This small molecule binds to this protein.
Small molecule (SMILES): CC(=O)N[C@H]1[C@H](O[C@H]2[C@H](O)[C@@H](NC(C)=O)CO[C@@H]2CO)O[C@H](CO)[C@@H](O)[C@@H]1O

Sequence of chain 1.C:
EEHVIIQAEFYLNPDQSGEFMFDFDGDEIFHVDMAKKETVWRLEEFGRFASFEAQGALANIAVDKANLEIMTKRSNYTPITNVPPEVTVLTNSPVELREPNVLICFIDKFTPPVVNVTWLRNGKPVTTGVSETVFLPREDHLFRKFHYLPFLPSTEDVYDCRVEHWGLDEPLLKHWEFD

Sequence of chain 1.D:
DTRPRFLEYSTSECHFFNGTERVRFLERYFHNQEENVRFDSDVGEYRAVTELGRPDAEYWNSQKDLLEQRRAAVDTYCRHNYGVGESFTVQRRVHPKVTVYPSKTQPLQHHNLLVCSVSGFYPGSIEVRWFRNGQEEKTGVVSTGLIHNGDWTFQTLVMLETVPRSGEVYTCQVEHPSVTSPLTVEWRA

Binding-site contacts:
Ligand atom C7 contacts residue GLU166 of chain 1.C at 4.2 Å.
Ligand atom C8 contacts residue TRP168 of chain 1.C at 3.6 Å (hydrophobic).
Ligand atom N2 contacts residue TRP168 of chain 1.C at 3.9 Å.
Ligand atom C8 contacts residue HIS167 of chain 1.C at 3.9 Å.
Ligand atom N2 contacts residue ASN118 of chain 1.C at 2.9 Å (h-bond).
Ligand atom O5 contacts residue ASP4 of chain 1.D at 4.1 Å.
Ligand atom C8 contacts residue GLU166 of chain 1.C at 3.8 Å.
Ligand atom C2 contacts residue ASN118 of chain 1.C at 2.5 Å.
Ligand atom O7 contacts residue GLU166 of chain 1.C at 3.8 Å.
Ligand atom O3 contacts residue TRP168 of chain 1.C at 3.5 Å (h-bond).
Ligand atom C8 contacts residue VAL117 of chain 1.C at 4.2 Å (hydrophobic).
Ligand atom C7 contacts residue TRP168 of chain 1.C at 3.5 Å (hydrophobic).
Ligand atom O3 contacts residue ASP4 of chain 1.D at 3.8 Å.
Ligand atom C4 contacts residue ASN118 of chain 1.C at 4.2 Å.
Ligand atom C3 contacts residue ASN118 of chain 1.C at 3.8 Å.
Ligand atom C8 contacts residue VAL116 of chain 1.C at 3.8 Å (hydrophobic).
Ligand atom O7 contacts residue HIS167 of chain 1.C at 4.2 Å.
Ligand atom C1 contacts residue GLU166 of chain 1.C at 4.2 Å.
Ligand atom C2 contacts residue GLU166 of chain 1.C at 4.5 Å.
Ligand atom C8 contacts residue ASN118 of chain 1.C at 4.5 Å.
Ligand atom O7 contacts residue TRP168 of chain 1.C at 3.8 Å.
Ligand atom O5 contacts residue ASN118 of chain 1.C at 2.3 Å (h-bond).
Ligand atom C7 contacts residue ASN118 of chain 1.C at 3.4 Å.
Ligand atom C5 contacts residue ASN118 of chain 1.C at 3.6 Å.
Ligand atom O6 contacts residue ASP4 of chain 1.D at 2.8 Å (salt-bridge).
Ligand atom O5 contacts residue GLU166 of chain 1.C at 4.2 Å.
Ligand atom C6 contacts residue ASP4 of chain 1.D at 3.3 Å.
Ligand atom C1 contacts residue ASN118 of chain 1.C at 1.4 Å.
Ligand atom O7 contacts residue ASN118 of chain 1.C at 3.5 Å (h-bond).